Sequence of chain 1.A:
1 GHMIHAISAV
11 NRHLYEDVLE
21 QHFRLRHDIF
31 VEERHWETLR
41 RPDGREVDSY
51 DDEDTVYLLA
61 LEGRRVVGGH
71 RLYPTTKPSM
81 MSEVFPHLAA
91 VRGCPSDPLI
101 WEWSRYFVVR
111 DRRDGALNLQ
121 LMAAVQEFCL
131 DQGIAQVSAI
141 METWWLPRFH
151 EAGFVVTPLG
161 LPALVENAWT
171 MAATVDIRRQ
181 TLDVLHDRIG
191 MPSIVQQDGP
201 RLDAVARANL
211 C

Binding-site contacts:
Ligand atom O11 contacts residue ARG113 of chain 1.A at 3.6 Å.
Ligand atom C7 contacts residue TRP144 of chain 1.A at 3.6 Å (hydrophobic).
Ligand atom O14 contacts residue ARG148 of chain 1.A at 2.9 Å (salt-bridge).
Ligand atom C6 contacts residue TRP144 of chain 1.A at 3.5 Å (hydrophobic).
Ligand atom C20 contacts residue TYR106 of chain 1.A at 3.6 Å (hydrophobic).
Ligand atom O14 contacts residue ASN118 of chain 1.A at 3.2 Å.
Ligand atom O15 contacts residue VAL108 of chain 1.A at 2.9 Å (h-bond).
Ligand atom O17 contacts residue TYR106 of chain 1.A at 3.0 Å (h-bond).
Ligand atom N3 contacts residue TRP144 of chain 1.A at 3.5 Å.
Ligand atom N6 contacts residue ARG113 of chain 1.A at 3.6 Å (salt-bridge).
Ligand atom C18 contacts residue ILE29 of chain 1.A at 3.5 Å (hydrophobic).
Ligand atom C10 contacts residue ARG113 of chain 1.A at 3.6 Å.
Ligand atom O15 contacts residue ARG113 of chain 1.A at 3.5 Å (salt-bridge).
Ligand atom N4 contacts residue TRP144 of chain 1.A at 3.4 Å (h-bond).
Ligand atom S1 contacts residue TRP145 of chain 1.A at 3.4 Å (h-bond).
Ligand atom N7 contacts residue PHE30 of chain 1.A at 3.6 Å.
Ligand atom O16 contacts residue ARG34 of chain 1.A at 2.8 Å (salt-bridge).
Ligand atom N2 contacts residue TRP144 of chain 1.A at 3.5 Å.
Ligand atom C15 contacts residue TRP144 of chain 1.A at 3.4 Å (hydrophobic).
Ligand atom O11 contacts residue GOL1 of chain 1.D at 3.4 Å.
Ligand atom N1 contacts residue TRP144 of chain 1.A at 3.6 Å.
Ligand atom C16 contacts residue ARG113 of chain 1.A at 3.5 Å.
Ligand atom C8 contacts residue GOL1 of chain 1.D at 3.6 Å.
Ligand atom O1 contacts residue ARG148 of chain 1.A at 3.6 Å.
Ligand atom O15 contacts residue PHE107 of chain 1.A at 3.4 Å.
Ligand atom C17 contacts residue ILE29 of chain 1.A at 3.5 Å (hydrophobic).
Ligand atom N7 contacts residue TYR106 of chain 1.A at 2.8 Å (h-bond).
Ligand atom C12 contacts residue TRP144 of chain 1.A at 3.4 Å (hydrophobic).
Ligand atom C26 contacts residue PHE149 of chain 1.A at 3.5 Å (hydrophobic).
Ligand atom C8 contacts residue TRP144 of chain 1.A at 3.6 Å (hydrophobic).
Ligand atom O10 contacts residue GOL1 of chain 1.D at 2.7 Å (h-bond).
Ligand atom O13 contacts residue ASN118 of chain 1.A at 3.6 Å.
Ligand atom O13 contacts residue ASP114 of chain 1.A at 3.0 Å (salt-bridge).
Ligand atom C25 contacts residue TRP103 of chain 1.A at 3.5 Å (hydrophobic).
Ligand atom O17 contacts residue ARG105 of chain 1.A at 3.1 Å (salt-bridge).
Ligand atom O10 contacts residue ARG113 of chain 1.A at 3.4 Å.
Ligand atom O7 contacts residue ASP114 of chain 1.A at 3.3 Å (salt-bridge).
Ligand atom C13 contacts residue TRP144 of chain 1.A at 3.7 Å (hydrophobic).
Ligand atom O13 contacts residue ARG113 of chain 1.A at 3.4 Å.
Ligand atom O17 contacts residue SER104 of chain 1.A at 3.6 Å.

A protein and the small-molecule ligand that binds it are described below.
Small molecule (SMILES): CC(C)CC(=O)SCCNC(=O)CCNC(=O)[C@H](O)C(C)(C)COP(=O)(O)OP(=O)(O)OC[C@H]1O[C@@H](n2cnc3c(N)ncnc32)[C@H](O)[C@@H]1OP(=O)(O)O